Sequence of chain 1.G:
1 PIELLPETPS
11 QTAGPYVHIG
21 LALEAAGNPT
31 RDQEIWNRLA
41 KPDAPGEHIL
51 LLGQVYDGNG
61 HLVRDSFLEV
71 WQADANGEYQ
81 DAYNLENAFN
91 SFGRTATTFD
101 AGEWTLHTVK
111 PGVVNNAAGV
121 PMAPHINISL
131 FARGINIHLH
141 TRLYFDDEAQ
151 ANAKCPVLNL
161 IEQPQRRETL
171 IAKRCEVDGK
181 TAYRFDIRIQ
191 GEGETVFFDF

Sequence of chain 1.H:
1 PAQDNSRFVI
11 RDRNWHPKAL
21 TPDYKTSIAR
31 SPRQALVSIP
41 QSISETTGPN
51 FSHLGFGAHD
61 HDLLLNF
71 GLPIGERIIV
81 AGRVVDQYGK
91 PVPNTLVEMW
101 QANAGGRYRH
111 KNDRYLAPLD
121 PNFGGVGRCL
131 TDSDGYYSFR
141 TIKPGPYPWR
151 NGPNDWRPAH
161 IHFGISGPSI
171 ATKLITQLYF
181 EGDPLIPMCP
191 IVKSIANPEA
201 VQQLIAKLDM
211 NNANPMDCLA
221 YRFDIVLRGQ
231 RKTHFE

Binding-site contacts:
Ligand atom C4 contacts residue ILE191 of chain 1.H at 4.0 Å (hydrophobic).
Ligand atom N1 contacts residue ARG157 of chain 1.H at 3.8 Å.
Ligand atom C2 contacts residue FE1 of chain 1.V at 3.0 Å.
Ligand atom C2 contacts residue HIS162 of chain 1.H at 4.1 Å.
Ligand atom O2 contacts residue TYR24 of chain 1.H at 4.1 Å.
Ligand atom C4 contacts residue PRO15 of chain 1.G at 3.3 Å (hydrophobic).
Ligand atom C4 contacts residue TRP149 of chain 1.H at 4.1 Å (hydrophobic).
Ligand atom O1 contacts residue THR12 of chain 1.G at 3.9 Å.
Ligand atom O4 contacts residue TYR108 of chain 1.H at 3.2 Å (h-bond).
Ligand atom C7 contacts residue PRO15 of chain 1.G at 3.6 Å (hydrophobic).
Ligand atom O4 contacts residue TYR147 of chain 1.H at 3.9 Å.
Ligand atom C2 contacts residue PRO15 of chain 1.G at 3.9 Å (hydrophobic).
Ligand atom O4 contacts residue FE1 of chain 1.V at 2.2 Å.
Ligand atom C7 contacts residue ILE191 of chain 1.H at 4.0 Å (hydrophobic).
Ligand atom C7 contacts residue TYR24 of chain 1.H at 3.6 Å (hydrophobic).
Ligand atom O3 contacts residue HIS160 of chain 1.H at 3.4 Å (h-bond).
Ligand atom O3 contacts residue FE1 of chain 1.V at 2.4 Å.
Ligand atom O1 contacts residue TYR24 of chain 1.H at 2.5 Å (h-bond).
Ligand atom C2 contacts residue ARG157 of chain 1.H at 3.5 Å.
Ligand atom O4 contacts residue HIS160 of chain 1.H at 3.3 Å (h-bond).
Ligand atom O1 contacts residue ILE191 of chain 1.H at 3.7 Å.
Ligand atom O3 contacts residue ARG157 of chain 1.H at 3.0 Å (salt-bridge).
Ligand atom C3 contacts residue GLY14 of chain 1.G at 3.8 Å.
Ligand atom C5 contacts residue TRP149 of chain 1.H at 3.9 Å (hydrophobic).
Ligand atom C3 contacts residue PRO15 of chain 1.G at 3.5 Å (hydrophobic).
Ligand atom O4 contacts residue ARG157 of chain 1.H at 3.7 Å.
Ligand atom O1 contacts residue ARG133 of chain 1.G at 4.0 Å.
Ligand atom C7 contacts residue TRP149 of chain 1.H at 3.8 Å (hydrophobic).
Ligand atom O2 contacts residue TRP149 of chain 1.H at 3.4 Å.
Ligand atom C6 contacts residue PRO15 of chain 1.G at 4.0 Å (hydrophobic).
Ligand atom C3 contacts residue ILE191 of chain 1.H at 3.6 Å (hydrophobic).
Ligand atom O3 contacts residue GLN177 of chain 1.H at 3.9 Å.
Ligand atom C6 contacts residue ARG157 of chain 1.H at 4.0 Å.
Ligand atom C5 contacts residue PRO15 of chain 1.G at 3.6 Å (hydrophobic).
Ligand atom O2 contacts residue PRO15 of chain 1.G at 4.1 Å.
Ligand atom C3 contacts residue ARG157 of chain 1.H at 4.1 Å.
Ligand atom C6 contacts residue TYR147 of chain 1.H at 3.7 Å (hydrophobic).
Ligand atom O1 contacts residue PRO15 of chain 1.G at 4.0 Å.
Ligand atom N1 contacts residue FE1 of chain 1.V at 2.9 Å.
Ligand atom O3 contacts residue HIS162 of chain 1.H at 3.0 Å.

This protein binds this small molecule.
Small molecule (SMILES): O=C(O)c1cc[n+]([O-])c(O)c1